Sequence of chain 34.C:
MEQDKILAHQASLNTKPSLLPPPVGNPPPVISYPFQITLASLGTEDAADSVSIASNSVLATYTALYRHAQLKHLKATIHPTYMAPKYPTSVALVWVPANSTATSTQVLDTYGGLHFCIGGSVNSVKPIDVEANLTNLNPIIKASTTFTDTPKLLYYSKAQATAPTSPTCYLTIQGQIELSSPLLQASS

Sequence of chain 33.D:
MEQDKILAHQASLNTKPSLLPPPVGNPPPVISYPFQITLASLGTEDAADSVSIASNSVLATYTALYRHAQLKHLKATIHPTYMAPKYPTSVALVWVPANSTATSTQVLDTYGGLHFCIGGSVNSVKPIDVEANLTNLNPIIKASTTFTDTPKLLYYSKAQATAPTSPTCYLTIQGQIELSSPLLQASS

This small molecule binds to this protein.
Small molecule (SMILES): O=c1ccn([C@@H]2O[C@H](CO[P](=O)(O)O[C@H]3[C@@H](O)[C@H](n4ccc(=O)[nH]c4=O)O[C@@H]3COP(=O)(O)O)[C@@H](O)[C@H]2O)c(=O)[nH]1

Sequence of chain 33.C:
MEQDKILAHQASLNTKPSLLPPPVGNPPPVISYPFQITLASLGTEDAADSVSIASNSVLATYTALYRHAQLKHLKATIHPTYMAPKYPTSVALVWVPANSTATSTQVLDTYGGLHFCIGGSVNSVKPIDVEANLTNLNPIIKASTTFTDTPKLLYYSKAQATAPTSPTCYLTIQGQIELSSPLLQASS

Binding-site contacts:
Ligand atom N3 contacts residue VAL94 of chain 33.C at 2.3 Å.
Ligand atom N1 contacts residue GLY113 of chain 33.C at 2.8 Å.
Ligand atom C2 contacts residue GLY113 of chain 33.C at 2.8 Å.
Ligand atom N1 contacts residue VAL94 of chain 33.C at 1.9 Å.
Ligand atom O4 contacts residue VAL107 of chain 33.C at 1.8 Å.
Ligand atom C6 contacts residue GLY113 of chain 33.C at 1.8 Å.
Ligand atom C6 contacts residue GLY112 of chain 33.C at 2.2 Å.
Ligand atom O4 contacts residue LEU114 of chain 33.C at 2.8 Å (h-bond).
Ligand atom N3 contacts residue VAL107 of chain 33.C at 2.9 Å.
Ligand atom C1' contacts residue TRP95 of chain 33.C at 2.4 Å (hydrophobic).
Ligand atom N3 contacts residue GLY113 of chain 33.C at 2.1 Å.
Ligand atom OP2 contacts residue ASN133 of chain 33.C at 2.5 Å.
Ligand atom C4 contacts residue LEU114 of chain 33.C at 2.8 Å (hydrophobic).
Ligand atom C5 contacts residue VAL94 of chain 33.C at 2.5 Å (hydrophobic).
Ligand atom O4' contacts residue TRP95 of chain 33.C at 2.8 Å (h-bond).
Ligand atom O2' contacts residue TRP95 of chain 33.C at 2.5 Å.
Ligand atom N3 contacts residue LEU114 of chain 33.C at 2.9 Å (h-bond).
Ligand atom C4 contacts residue LEU93 of chain 33.C at 2.9 Å (hydrophobic).
Ligand atom O2 contacts residue LEU93 of chain 33.C at 1.9 Å (h-bond).
Ligand atom C4' contacts residue TRP95 of chain 33.C at 3.0 Å (hydrophobic).
Ligand atom C1' contacts residue VAL94 of chain 33.C at 2.6 Å (hydrophobic).
Ligand atom C2 contacts residue VAL94 of chain 33.C at 1.7 Å (hydrophobic).
Ligand atom C5 contacts residue THR110 of chain 33.C at 2.9 Å.
Ligand atom O4 contacts residue GLU131 of chain 33.C at 2.6 Å (salt-bridge).
Ligand atom C6 contacts residue TYR111 of chain 33.C at 3.1 Å (hydrophobic).
Ligand atom O5' contacts residue ASN133 of chain 33.C at 2.9 Å (h-bond).
Ligand atom C2 contacts residue LEU93 of chain 33.C at 2.0 Å (hydrophobic).
Ligand atom C4 contacts residue GLY113 of chain 33.C at 1.2 Å.
Ligand atom C6 contacts residue VAL94 of chain 33.C at 1.8 Å (hydrophobic).
Ligand atom O4 contacts residue GLY113 of chain 33.C at 2.0 Å.
Ligand atom O2 contacts residue VAL94 of chain 33.C at 1.5 Å.
Ligand atom O4' contacts residue VAL94 of chain 33.C at 2.7 Å.
Ligand atom OP1 contacts residue ASN136 of chain 33.C at 2.4 Å (h-bond).
Ligand atom C4 contacts residue VAL107 of chain 33.C at 2.6 Å (hydrophobic).
Ligand atom N1 contacts residue GLY112 of chain 33.C at 2.9 Å (h-bond).
Ligand atom O3' contacts residue GLU131 of chain 33.C at 2.8 Å (salt-bridge).
Ligand atom N3 contacts residue LEU93 of chain 33.C at 1.6 Å (h-bond).
Ligand atom C4 contacts residue VAL94 of chain 33.C at 2.8 Å (hydrophobic).
Ligand atom C5 contacts residue GLY113 of chain 33.C at 1.2 Å.
Ligand atom C5 contacts residue GLY112 of chain 33.C at 2.6 Å.